A protein and the small-molecule ligand that binds it are described below.
Small molecule (SMILES): C#CCCCCCNC(=O)OCCCCCCCCCC[P](=O)(F)OCC

Sequence of chain 2.A:
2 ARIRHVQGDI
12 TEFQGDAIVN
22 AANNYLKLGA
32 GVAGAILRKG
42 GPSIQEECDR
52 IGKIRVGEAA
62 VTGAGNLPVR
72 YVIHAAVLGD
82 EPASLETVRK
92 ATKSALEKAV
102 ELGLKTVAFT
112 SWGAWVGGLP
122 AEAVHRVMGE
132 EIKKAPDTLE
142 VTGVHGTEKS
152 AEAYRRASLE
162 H

Binding-site contacts:
Ligand atom C19 contacts residue THR111 of chain 2.A at 3.4 Å.
Ligand atom C3 contacts residue TYR155 of chain 2.A at 3.7 Å (hydrophobic).
Ligand atom C19 contacts residue GLY144 of chain 2.A at 3.6 Å.
Ligand atom C8 contacts residue HIS126 of chain 2.A at 3.9 Å.
Ligand atom C20 contacts residue THR111 of chain 2.A at 3.2 Å.
Ligand atom C18 contacts residue THR111 of chain 2.A at 3.0 Å.
Ligand atom C2 contacts residue SER151 of chain 2.A at 3.4 Å.
Ligand atom C6 contacts residue ALA158 of chain 2.A at 3.5 Å (hydrophobic).
Ligand atom C20 contacts residue HIS146 of chain 2.A at 3.2 Å.
Ligand atom C1 contacts residue SER151 of chain 2.A at 2.8 Å.
Ligand atom C14 contacts residue MET129 of chain 2.A at 3.5 Å (hydrophobic).
Ligand atom C19 contacts residue HIS146 of chain 2.A at 3.2 Å.
Ligand atom C18 contacts residue PHE110 of chain 2.A at 3.6 Å (hydrophobic).
Ligand atom P1 contacts residue SER151 of chain 2.A at 1.7 Å.
Ligand atom O02 contacts residue GLY130 of chain 2.A at 3.2 Å.
Ligand atom C02 contacts residue LYS150 of chain 2.A at 3.8 Å.
Ligand atom C14 contacts residue GLY130 of chain 2.A at 3.8 Å.
Ligand atom C7 contacts residue ALA158 of chain 2.A at 3.8 Å (hydrophobic).
Ligand atom C20 contacts residue VAL145 of chain 2.A at 2.8 Å (hydrophobic).
Ligand atom C15 contacts residue ILE133 of chain 2.A at 3.5 Å (hydrophobic).
Ligand atom C18 contacts residue GLY144 of chain 2.A at 3.6 Å.
Ligand atom C16 contacts residue ILE4 of chain 2.A at 3.5 Å (hydrophobic).
Ligand atom C5 contacts residue HIS126 of chain 2.A at 3.9 Å.
Ligand atom C20 contacts residue GLY144 of chain 2.A at 3.4 Å.
Ligand atom C19 contacts residue SER112 of chain 2.A at 3.4 Å.
Ligand atom C15 contacts residue ILE4 of chain 2.A at 3.7 Å (hydrophobic).
Ligand atom C12 contacts residue HIS126 of chain 2.A at 3.4 Å.
Ligand atom C18 contacts residue SER112 of chain 2.A at 3.8 Å.
Ligand atom C2 contacts residue TYR155 of chain 2.A at 3.8 Å (hydrophobic).
Ligand atom C17 contacts residue THR111 of chain 2.A at 3.5 Å.
Ligand atom O02 contacts residue HIS126 of chain 2.A at 3.3 Å (h-bond).
Ligand atom C20 contacts residue SER112 of chain 2.A at 3.2 Å.
Ligand atom O2 contacts residue SER151 of chain 2.A at 2.7 Å (h-bond).
Ligand atom N01 contacts residue HIS126 of chain 2.A at 3.5 Å (h-bond).
Ligand atom C19 contacts residue PHE110 of chain 2.A at 3.9 Å (hydrophobic).
Ligand atom C14 contacts residue HIS126 of chain 2.A at 3.9 Å.
Ligand atom C20 contacts residue PHE110 of chain 2.A at 3.3 Å (hydrophobic).
Ligand atom C16 contacts residue HIS6 of chain 2.A at 3.8 Å.
Ligand atom O1 contacts residue SER151 of chain 2.A at 2.5 Å (h-bond).
Ligand atom O01 contacts residue HIS126 of chain 2.A at 3.5 Å.